Sequence of chain 1.D:
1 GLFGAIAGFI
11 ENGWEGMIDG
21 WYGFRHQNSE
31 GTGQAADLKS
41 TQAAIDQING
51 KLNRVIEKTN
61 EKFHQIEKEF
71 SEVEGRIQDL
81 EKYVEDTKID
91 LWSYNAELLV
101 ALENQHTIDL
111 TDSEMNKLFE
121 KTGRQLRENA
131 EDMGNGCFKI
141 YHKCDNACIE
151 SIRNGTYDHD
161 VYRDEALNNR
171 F

Binding-site contacts:
Ligand atom C1 contacts residue ASN292 of chain 1.C at 4.1 Å.
Ligand atom C7 contacts residue GLU69 of chain 1.D at 4.4 Å.
Ligand atom C4 contacts residue ASN279 of chain 1.C at 4.2 Å.
Ligand atom C3 contacts residue VAL291 of chain 1.C at 4.1 Å (hydrophobic).
Ligand atom C7 contacts residue VAL291 of chain 1.C at 4.3 Å (hydrophobic).
Ligand atom O5 contacts residue ASN279 of chain 1.C at 2.4 Å (h-bond).
Ligand atom C6 contacts residue GLU69 of chain 1.D at 4.3 Å.
Ligand atom O7 contacts residue ASN279 of chain 1.C at 2.9 Å (h-bond).
Ligand atom C2 contacts residue VAL291 of chain 1.C at 3.9 Å (hydrophobic).
Ligand atom C8 contacts residue ASN279 of chain 1.C at 4.5 Å.
Ligand atom C2 contacts residue ASN279 of chain 1.C at 2.5 Å.
Ligand atom N2 contacts residue ASN279 of chain 1.C at 3.0 Å (h-bond).
Ligand atom O5 contacts residue VAL291 of chain 1.C at 4.4 Å.
Ligand atom C8 contacts residue GLU69 of chain 1.D at 3.4 Å.
Ligand atom C7 contacts residue ASN279 of chain 1.C at 3.2 Å.
Ligand atom N2 contacts residue VAL291 of chain 1.C at 3.6 Å.
Ligand atom C5 contacts residue ASN279 of chain 1.C at 3.7 Å.
Ligand atom C1 contacts residue VAL291 of chain 1.C at 3.5 Å (hydrophobic).
Ligand atom C8 contacts residue VAL291 of chain 1.C at 4.3 Å (hydrophobic).
Ligand atom C1 contacts residue ASN279 of chain 1.C at 1.4 Å.
Ligand atom C3 contacts residue ASN279 of chain 1.C at 3.8 Å.
Ligand atom C8 contacts residue SER39 of chain 1.C at 3.4 Å.
Ligand atom O5 contacts residue ASN292 of chain 1.C at 3.7 Å.
Ligand atom C6 contacts residue ASN292 of chain 1.C at 4.0 Å.
Ligand atom C5 contacts residue ASN292 of chain 1.C at 3.8 Å.

The small molecule below binds the protein below.
Small molecule (SMILES): CC(=O)N[C@H]1[C@H](O[C@H]2[C@H](O)[C@@H](NC(C)=O)CO[C@@H]2CO)O[C@H](CO)[C@@H](O)[C@@H]1O

Sequence of chain 1.C:
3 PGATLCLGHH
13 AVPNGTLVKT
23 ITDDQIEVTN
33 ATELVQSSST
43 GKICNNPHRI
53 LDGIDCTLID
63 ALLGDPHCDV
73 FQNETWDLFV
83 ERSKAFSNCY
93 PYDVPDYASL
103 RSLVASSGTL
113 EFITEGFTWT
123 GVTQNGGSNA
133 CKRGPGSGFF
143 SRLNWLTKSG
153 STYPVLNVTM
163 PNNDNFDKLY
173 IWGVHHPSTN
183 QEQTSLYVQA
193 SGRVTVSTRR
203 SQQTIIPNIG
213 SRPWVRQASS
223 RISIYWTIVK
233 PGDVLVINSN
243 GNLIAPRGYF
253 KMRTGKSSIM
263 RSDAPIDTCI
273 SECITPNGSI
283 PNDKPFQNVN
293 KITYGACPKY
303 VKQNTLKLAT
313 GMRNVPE